Binding-site contacts:
Ligand atom O9 contacts residue ARG77 of chain 57.C at 3.8 Å.
Ligand atom O4 contacts residue HIS298 of chain 57.C at 3.2 Å (h-bond).
Ligand atom O1A contacts residue GLY78 of chain 57.C at 3.8 Å.
Ligand atom O8 contacts residue ARG77 of chain 57.C at 3.6 Å (salt-bridge).
Ligand atom O1A contacts residue TYR72 of chain 57.C at 3.6 Å.
Ligand atom C4 contacts residue ARG77 of chain 57.C at 4.4 Å.
Ligand atom O4 contacts residue ARG289 of chain 57.C at 4.5 Å.
Ligand atom C6 contacts residue ASN93 of chain 57.C at 3.7 Å.
Ligand atom C4 contacts residue TYR72 of chain 57.C at 3.4 Å (hydrophobic).
Ligand atom C6 contacts residue TYR72 of chain 57.C at 3.9 Å (hydrophobic).
Ligand atom C3 contacts residue GLY78 of chain 57.C at 3.9 Å.
Ligand atom O4 contacts residue ILE79 of chain 57.C at 3.7 Å.
Ligand atom C1 contacts residue TYR72 of chain 57.C at 4.3 Å (hydrophobic).
Ligand atom C3 contacts residue HIS298 of chain 57.C at 3.5 Å.
Ligand atom C5 contacts residue TYR72 of chain 57.C at 3.6 Å (hydrophobic).
Ligand atom O6 contacts residue ASN93 of chain 57.C at 3.4 Å (h-bond).
Ligand atom O10 contacts residue ASN293 of chain 57.C at 4.5 Å.
Ligand atom C4 contacts residue HIS298 of chain 57.C at 3.8 Å.
Ligand atom C3 contacts residue ARG77 of chain 57.C at 4.2 Å.
Ligand atom C11 contacts residue ASP85 of chain 57.D at 4.0 Å.
Ligand atom O1B contacts residue TYR72 of chain 57.C at 4.4 Å.
Ligand atom O4 contacts residue GLY78 of chain 57.C at 3.1 Å.
Ligand atom O4 contacts residue THR291 of chain 57.C at 3.3 Å.
Ligand atom C4 contacts residue GLY78 of chain 57.C at 3.2 Å.
Ligand atom O1A contacts residue ARG77 of chain 57.C at 3.0 Å (salt-bridge).
Ligand atom O4 contacts residue TYR72 of chain 57.C at 3.8 Å.
Ligand atom C3 contacts residue GLY78 of chain 57.C at 4.3 Å.
Ligand atom C11 contacts residue TYR72 of chain 57.C at 4.3 Å (hydrophobic).
Ligand atom C1 contacts residue GLY78 of chain 57.C at 4.2 Å.
Ligand atom N5 contacts residue TYR72 of chain 57.C at 3.1 Å (h-bond).
Ligand atom O3 contacts residue VAL296 of chain 57.C at 4.4 Å.
Ligand atom O4 contacts residue ASN80 of chain 57.C at 4.3 Å.
Ligand atom C10 contacts residue TYR72 of chain 57.C at 4.0 Å (hydrophobic).
Ligand atom C2 contacts residue ARG77 of chain 57.C at 4.4 Å.
Ligand atom O1B contacts residue ARG77 of chain 57.C at 2.7 Å (salt-bridge).
Ligand atom O3 contacts residue GLY78 of chain 57.C at 3.4 Å.
Ligand atom O10 contacts residue THR291 of chain 57.C at 4.4 Å.
Ligand atom C1 contacts residue ARG77 of chain 57.C at 3.3 Å.
Ligand atom C2 contacts residue GLY78 of chain 57.C at 4.1 Å.
Ligand atom O1A contacts residue HIS298 of chain 57.C at 4.3 Å.

This protein binds this small molecule.
Small molecule (SMILES): CC(=O)N[C@H]1[C@H]([C@H](O)[C@H](O)CO)O[C@@](O[C@H]2[C@@H](O)[C@@H](CO)O[C@@H](O[C@H]3[C@H](O)[C@@H](O)[C@H](O)O[C@@H]3CO)[C@@H]2O)(C(=O)O)C[C@@H]1O

Sequence of chain 57.D:
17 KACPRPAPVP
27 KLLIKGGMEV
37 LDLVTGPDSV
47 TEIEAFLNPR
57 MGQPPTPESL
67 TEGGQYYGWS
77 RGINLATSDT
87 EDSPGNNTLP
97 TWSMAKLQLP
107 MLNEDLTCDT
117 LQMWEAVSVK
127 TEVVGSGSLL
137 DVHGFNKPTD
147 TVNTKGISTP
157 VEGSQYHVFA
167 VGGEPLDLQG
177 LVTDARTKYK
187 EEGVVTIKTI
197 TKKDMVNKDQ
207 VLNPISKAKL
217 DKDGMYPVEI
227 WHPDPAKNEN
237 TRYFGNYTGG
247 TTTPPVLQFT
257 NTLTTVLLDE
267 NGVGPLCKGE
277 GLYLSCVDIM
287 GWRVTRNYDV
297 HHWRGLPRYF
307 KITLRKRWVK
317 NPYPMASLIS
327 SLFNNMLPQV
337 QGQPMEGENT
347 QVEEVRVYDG

Sequence of chain 57.C:
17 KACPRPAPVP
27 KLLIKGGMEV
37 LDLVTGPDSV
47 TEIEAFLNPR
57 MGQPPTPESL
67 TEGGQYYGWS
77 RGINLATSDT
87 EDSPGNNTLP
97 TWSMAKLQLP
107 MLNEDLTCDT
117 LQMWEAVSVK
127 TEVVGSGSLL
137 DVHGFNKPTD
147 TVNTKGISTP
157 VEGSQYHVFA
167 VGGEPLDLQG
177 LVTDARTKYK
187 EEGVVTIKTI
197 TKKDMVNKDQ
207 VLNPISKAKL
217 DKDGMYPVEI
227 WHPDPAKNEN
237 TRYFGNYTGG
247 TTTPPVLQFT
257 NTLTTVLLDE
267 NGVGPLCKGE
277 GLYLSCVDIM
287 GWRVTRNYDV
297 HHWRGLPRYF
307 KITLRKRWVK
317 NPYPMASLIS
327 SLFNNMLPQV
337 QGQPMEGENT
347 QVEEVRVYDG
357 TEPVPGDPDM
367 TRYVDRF